The small molecule below binds the protein below.
Small molecule (SMILES): CC(=O)N[C@@H]1[C@@H](O)[C@H](O)[C@@H](CO)O[C@H]1O

Sequence of chain 1.I:
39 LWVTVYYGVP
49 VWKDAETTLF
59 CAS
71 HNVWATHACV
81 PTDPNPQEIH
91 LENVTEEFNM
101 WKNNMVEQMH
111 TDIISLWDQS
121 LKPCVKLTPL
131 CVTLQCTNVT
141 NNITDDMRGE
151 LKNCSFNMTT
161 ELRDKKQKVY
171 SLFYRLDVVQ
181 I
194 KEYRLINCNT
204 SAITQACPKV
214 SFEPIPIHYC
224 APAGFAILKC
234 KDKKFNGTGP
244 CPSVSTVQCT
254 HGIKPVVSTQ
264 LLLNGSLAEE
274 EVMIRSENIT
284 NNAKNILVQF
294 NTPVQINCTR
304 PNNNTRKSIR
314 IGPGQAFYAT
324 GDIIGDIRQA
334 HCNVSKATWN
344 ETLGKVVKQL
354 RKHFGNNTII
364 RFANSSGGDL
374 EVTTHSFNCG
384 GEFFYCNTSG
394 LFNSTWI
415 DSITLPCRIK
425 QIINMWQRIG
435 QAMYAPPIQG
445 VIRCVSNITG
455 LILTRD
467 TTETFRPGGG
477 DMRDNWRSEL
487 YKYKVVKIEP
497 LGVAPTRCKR

Binding-site contacts:
Ligand atom N2 contacts residue ASN138 of chain 1.I at 2.9 Å (h-bond).
Ligand atom O5 contacts residue GLY149 of chain 1.I at 4.5 Å.
Ligand atom C2 contacts residue ASN138 of chain 1.I at 2.5 Å.
Ligand atom C3 contacts residue ASN138 of chain 1.I at 3.9 Å.
Ligand atom C7 contacts residue ASN138 of chain 1.I at 3.4 Å.
Ligand atom C4 contacts residue ASN138 of chain 1.I at 4.4 Å.
Ligand atom O7 contacts residue ASN138 of chain 1.I at 3.6 Å.
Ligand atom C8 contacts residue ASN138 of chain 1.I at 4.2 Å.
Ligand atom C5 contacts residue ASN138 of chain 1.I at 3.8 Å.
Ligand atom O5 contacts residue ASN138 of chain 1.I at 2.5 Å (h-bond).
Ligand atom C1 contacts residue ASN138 of chain 1.I at 1.5 Å.
Ligand atom O7 contacts residue THR140 of chain 1.I at 4.3 Å.